A small-molecule ligand and the protein it binds are described below.
Small molecule (SMILES): Nc1ccn([C@H]2C[C@H](O[P](=O)(O)OC[C@H]3O[C@@H](n4cnc5c4NC=NC5N)C[C@@H]3O[P](=O)(O)OC[C@H]3O[C@@H](n4cnc5c(=O)[nH]c(N)nc54)C[C@@H]3O[P](=O)(O)OC[C@H]3O[C@@H](n4cnc5c(=O)[nH]c(N)nc54)C[C@@H]3O[P](=O)(O)OC[C@H]3O[C@@H](n4ccc(N)nc4=O)C[C@@H]3O[P](=O)(O)OC[C@H]3O[C@@H](n4ccc(N)nc4=O)C[C@@H]3O[P](=O)(O)OC[C@H]3O[C@@H](n4cnc5c4NC=NC5N)C[C@@H]3O[P](=O)(O)OC[C@H]3O[C@@H](n4cnc5c4NC=NC5N)C[C@@H]3O[P](=O)(O)OC[C@H]3O[C@@H](n4cnc5c4NC=NC5N)C[C@@H]3O)[C@@H](COP(=O)=O)O2)c(=O)n1

Binding-site contacts:
Ligand atom C8 contacts residue GLN335 of chain 3.A at 3.4 Å.
Ligand atom N4 contacts residue DG2 of chain 3.B at 2.9 Å (h-bond).
Ligand atom N7 contacts residue THR334 of chain 3.A at 3.2 Å.
Ligand atom N3 contacts residue TYR236 of chain 3.A at 3.3 Å.
Ligand atom O4' contacts residue ARG420 of chain 3.A at 3.4 Å.
Ligand atom N2 contacts residue DG3 of chain 3.D at 3.3 Å (h-bond).
Ligand atom N7 contacts residue ASP333 of chain 3.A at 3.4 Å (salt-bridge).
Ligand atom OP1 contacts residue PRO337 of chain 3.A at 3.1 Å.
Ligand atom N1 contacts residue DG3 of chain 3.D at 3.2 Å (h-bond).
Ligand atom N2 contacts residue TYR236 of chain 3.A at 3.4 Å (h-bond).
Ligand atom O2 contacts residue DG2 of chain 3.B at 2.8 Å (h-bond).
Ligand atom N2 contacts residue ASP237 of chain 3.A at 2.8 Å (salt-bridge).
Ligand atom C5 contacts residue DG3 of chain 3.D at 3.4 Å.
Ligand atom N7 contacts residue GLN335 of chain 3.A at 3.0 Å (h-bond).
Ligand atom C2 contacts residue ASP237 of chain 3.A at 3.2 Å.
Ligand atom C4 contacts residue MET234 of chain 3.A at 3.1 Å (hydrophobic).
Ligand atom N2 contacts residue SER239 of chain 3.A at 3.2 Å (h-bond).
Ligand atom N3 contacts residue DG2 of chain 3.B at 2.9 Å (h-bond).
Ligand atom OP2 contacts residue SER123 of chain 3.A at 2.3 Å (h-bond).
Ligand atom C2 contacts residue ASP235 of chain 3.A at 3.2 Å.
Ligand atom C2 contacts residue TYR236 of chain 3.A at 3.4 Å (hydrophobic).
Ligand atom C8 contacts residue THR334 of chain 3.A at 3.4 Å.
Ligand atom C4 contacts residue TYR236 of chain 3.A at 3.4 Å (hydrophobic).
Ligand atom C2 contacts residue MET234 of chain 3.A at 2.9 Å (hydrophobic).
Ligand atom OP1 contacts residue GLY120 of chain 3.A at 3.0 Å.
Ligand atom O6 contacts residue ASP237 of chain 3.A at 2.8 Å (salt-bridge).
Ligand atom C8 contacts residue ASP333 of chain 3.A at 3.4 Å.
Ligand atom O5' contacts residue TYR418 of chain 3.A at 3.4 Å (h-bond).
Ligand atom O4' contacts residue GLN335 of chain 3.A at 2.9 Å (h-bond).
Ligand atom C4' contacts residue GLN335 of chain 3.A at 3.2 Å.
Ligand atom C5 contacts residue ASP333 of chain 3.A at 3.1 Å.
Ligand atom N1 contacts residue ASP237 of chain 3.A at 2.6 Å (salt-bridge).
Ligand atom N9 contacts residue ASP333 of chain 3.A at 3.3 Å (salt-bridge).
Ligand atom N1 contacts residue ASP235 of chain 3.A at 3.4 Å (salt-bridge).
Ligand atom O3' contacts residue PRO125 of chain 3.A at 3.3 Å.
Ligand atom C4 contacts residue ASP333 of chain 3.A at 3.1 Å.
Ligand atom OP1 contacts residue PRO125 of chain 3.A at 3.3 Å.
Ligand atom N3 contacts residue MET234 of chain 3.A at 2.6 Å.
Ligand atom C6 contacts residue DG3 of chain 3.D at 3.4 Å.
Ligand atom N3 contacts residue DG3 of chain 3.D at 3.4 Å.

Sequence of chain 3.A:
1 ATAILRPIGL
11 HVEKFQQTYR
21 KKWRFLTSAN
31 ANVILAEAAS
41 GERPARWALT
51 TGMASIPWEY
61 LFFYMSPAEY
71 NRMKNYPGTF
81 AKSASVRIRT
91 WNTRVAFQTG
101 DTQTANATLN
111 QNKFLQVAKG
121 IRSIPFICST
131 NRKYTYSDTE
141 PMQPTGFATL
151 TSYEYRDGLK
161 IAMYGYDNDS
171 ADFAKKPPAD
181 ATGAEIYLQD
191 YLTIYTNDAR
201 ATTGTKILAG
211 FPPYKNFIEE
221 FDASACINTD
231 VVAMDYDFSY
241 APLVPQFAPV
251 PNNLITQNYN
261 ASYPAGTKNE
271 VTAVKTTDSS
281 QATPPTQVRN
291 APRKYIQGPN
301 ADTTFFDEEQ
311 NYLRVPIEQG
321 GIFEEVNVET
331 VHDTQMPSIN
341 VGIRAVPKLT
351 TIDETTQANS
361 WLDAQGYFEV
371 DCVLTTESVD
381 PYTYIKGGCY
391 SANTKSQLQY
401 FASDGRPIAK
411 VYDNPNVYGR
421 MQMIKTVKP